This small molecule binds to this protein.
Small molecule (SMILES): CC(=O)N[C@@H]1[C@@H](O)[C@H](O)[C@@H](CO)O[C@H]1O

Sequence of chain 1.A:
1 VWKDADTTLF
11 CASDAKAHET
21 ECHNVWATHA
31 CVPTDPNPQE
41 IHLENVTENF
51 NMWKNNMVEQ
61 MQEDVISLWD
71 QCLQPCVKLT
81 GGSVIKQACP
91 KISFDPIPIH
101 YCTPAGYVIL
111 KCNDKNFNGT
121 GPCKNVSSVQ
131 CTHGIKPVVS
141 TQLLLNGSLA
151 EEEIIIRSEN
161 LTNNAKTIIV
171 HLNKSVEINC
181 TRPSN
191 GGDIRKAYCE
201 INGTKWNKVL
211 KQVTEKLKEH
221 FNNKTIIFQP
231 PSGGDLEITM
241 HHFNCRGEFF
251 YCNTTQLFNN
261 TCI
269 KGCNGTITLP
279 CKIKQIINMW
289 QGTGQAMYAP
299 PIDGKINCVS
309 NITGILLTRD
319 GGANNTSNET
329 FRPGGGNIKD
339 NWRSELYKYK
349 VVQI

Binding-site contacts:
Ligand atom O7 contacts residue ASN253 of chain 1.A at 3.8 Å.
Ligand atom O5 contacts residue ASN253 of chain 1.A at 2.3 Å (h-bond).
Ligand atom C1 contacts residue ASN253 of chain 1.A at 1.4 Å.
Ligand atom C8 contacts residue MET240 of chain 1.A at 4.0 Å (hydrophobic).
Ligand atom O6 contacts residue THR255 of chain 1.A at 3.4 Å (h-bond).
Ligand atom C5 contacts residue THR255 of chain 1.A at 3.6 Å.
Ligand atom C4 contacts residue ASN253 of chain 1.A at 4.2 Å.
Ligand atom C7 contacts residue MET240 of chain 1.A at 4.4 Å (hydrophobic).
Ligand atom O5 contacts residue THR255 of chain 1.A at 3.6 Å.
Ligand atom C2 contacts residue ASN253 of chain 1.A at 2.5 Å.
Ligand atom C1 contacts residue THR255 of chain 1.A at 3.7 Å.
Ligand atom C7 contacts residue ASN253 of chain 1.A at 3.6 Å.
Ligand atom N2 contacts residue ASN253 of chain 1.A at 3.0 Å (h-bond).
Ligand atom C5 contacts residue ASN253 of chain 1.A at 3.6 Å.
Ligand atom C3 contacts residue ASN253 of chain 1.A at 3.8 Å.
Ligand atom C6 contacts residue THR255 of chain 1.A at 4.0 Å.